Sequence of chain 1.DB:
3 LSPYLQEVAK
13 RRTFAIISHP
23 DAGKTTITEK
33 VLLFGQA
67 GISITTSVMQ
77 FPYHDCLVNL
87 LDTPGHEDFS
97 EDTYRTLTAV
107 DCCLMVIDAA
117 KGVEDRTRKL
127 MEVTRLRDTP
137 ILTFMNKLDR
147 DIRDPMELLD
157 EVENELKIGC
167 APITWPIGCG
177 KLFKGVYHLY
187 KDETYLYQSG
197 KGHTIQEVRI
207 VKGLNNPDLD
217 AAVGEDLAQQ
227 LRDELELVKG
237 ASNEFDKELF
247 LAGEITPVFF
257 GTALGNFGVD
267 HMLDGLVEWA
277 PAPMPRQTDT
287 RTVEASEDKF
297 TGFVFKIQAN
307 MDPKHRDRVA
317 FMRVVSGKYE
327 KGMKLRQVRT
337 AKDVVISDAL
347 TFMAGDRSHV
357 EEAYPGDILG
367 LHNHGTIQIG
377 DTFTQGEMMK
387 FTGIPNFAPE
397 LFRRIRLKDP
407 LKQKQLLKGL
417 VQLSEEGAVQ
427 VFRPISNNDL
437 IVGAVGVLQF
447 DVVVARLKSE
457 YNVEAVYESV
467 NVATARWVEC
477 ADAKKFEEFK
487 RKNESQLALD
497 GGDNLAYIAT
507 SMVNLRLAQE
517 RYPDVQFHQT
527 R

Binding-site contacts:
Ligand atom O6 contacts residue THR258 of chain 1.DB at 2.4 Å (h-bond).
Ligand atom PB contacts residue LYS26 of chain 1.DB at 3.4 Å.
Ligand atom O1G contacts residue GLY91 of chain 1.DB at 3.7 Å.
Ligand atom N7 contacts residue ASN142 of chain 1.DB at 3.2 Å (h-bond).
Ligand atom O3A contacts residue GLY25 of chain 1.DB at 3.2 Å (h-bond).
Ligand atom O2A contacts residue THR27 of chain 1.DB at 3.4 Å (h-bond).
Ligand atom C3B contacts residue ILE68 of chain 1.DB at 3.6 Å (hydrophobic).
Ligand atom O2A contacts residue GLY25 of chain 1.DB at 3.3 Å.
Ligand atom N3 contacts residue ASP145 of chain 1.DB at 3.5 Å (salt-bridge).
Ligand atom O1G contacts residue LYS26 of chain 1.DB at 3.3 Å.
Ligand atom O1G contacts residue SER69 of chain 1.DB at 3.3 Å.
Ligand atom C6 contacts residue ALA259 of chain 1.DB at 3.7 Å (hydrophobic).
Ligand atom O6 contacts residue LEU260 of chain 1.DB at 3.3 Å (h-bond).
Ligand atom O2G contacts residue SER20 of chain 1.DB at 3.6 Å (h-bond).
Ligand atom O1B contacts residue THR27 of chain 1.DB at 3.0 Å (h-bond).
Ligand atom O2B contacts residue GLY25 of chain 1.DB at 2.7 Å (h-bond).
Ligand atom O3G contacts residue GLY91 of chain 1.DB at 3.0 Å (h-bond).
Ligand atom O3G contacts residue SER69 of chain 1.DB at 2.8 Å (h-bond).
Ligand atom O6 contacts residue ASN142 of chain 1.DB at 3.1 Å (h-bond).
Ligand atom O2A contacts residue THR28 of chain 1.DB at 3.4 Å (h-bond).
Ligand atom O6 contacts residue ALA259 of chain 1.DB at 2.6 Å (h-bond).
Ligand atom C5 contacts residue LYS143 of chain 1.DB at 3.8 Å.
Ligand atom O6 contacts residue LYS143 of chain 1.DB at 3.6 Å.
Ligand atom O1A contacts residue ILE68 of chain 1.DB at 3.3 Å.
Ligand atom O2G contacts residue HIS21 of chain 1.DB at 2.9 Å (h-bond).
Ligand atom N1 contacts residue LEU260 of chain 1.DB at 3.6 Å.
Ligand atom N1 contacts residue THR258 of chain 1.DB at 3.2 Å (h-bond).
Ligand atom O2B contacts residue LYS26 of chain 1.DB at 2.6 Å (salt-bridge).
Ligand atom O2B contacts residue ALA24 of chain 1.DB at 3.5 Å (h-bond).
Ligand atom O1B contacts residue LYS26 of chain 1.DB at 3.3 Å (salt-bridge).
Ligand atom PG contacts residue SER69 of chain 1.DB at 3.8 Å.
Ligand atom C6 contacts residue LYS143 of chain 1.DB at 3.8 Å.
Ligand atom PB contacts residue GLY25 of chain 1.DB at 3.5 Å.
Ligand atom C6 contacts residue LEU260 of chain 1.DB at 3.8 Å (hydrophobic).
Ligand atom O2G contacts residue PRO22 of chain 1.DB at 3.8 Å.
Ligand atom C2 contacts residue ASP145 of chain 1.DB at 2.4 Å.
Ligand atom O1A contacts residue THR27 of chain 1.DB at 3.6 Å.
Ligand atom N1 contacts residue ASP145 of chain 1.DB at 3.0 Å (salt-bridge).
Ligand atom O4' contacts residue LYS143 of chain 1.DB at 3.3 Å.
Ligand atom C6 contacts residue THR258 of chain 1.DB at 3.2 Å.

A protein and the small-molecule ligand that binds it are described below.
Small molecule (SMILES): Nc1nc2c(ncn2[C@@H]2O[C@H](CO[P](=O)(O)O[P](=O)(O)CP(=O)(O)O)[C@@H](O)[C@H]2O)c(=O)[nH]1